This protein binds this small molecule.
Small molecule (SMILES): CC(=O)N[C@@H]1[C@@H](O)[C@H](O)[C@@H](CO)O[C@H]1O

Sequence of chain 1.A:
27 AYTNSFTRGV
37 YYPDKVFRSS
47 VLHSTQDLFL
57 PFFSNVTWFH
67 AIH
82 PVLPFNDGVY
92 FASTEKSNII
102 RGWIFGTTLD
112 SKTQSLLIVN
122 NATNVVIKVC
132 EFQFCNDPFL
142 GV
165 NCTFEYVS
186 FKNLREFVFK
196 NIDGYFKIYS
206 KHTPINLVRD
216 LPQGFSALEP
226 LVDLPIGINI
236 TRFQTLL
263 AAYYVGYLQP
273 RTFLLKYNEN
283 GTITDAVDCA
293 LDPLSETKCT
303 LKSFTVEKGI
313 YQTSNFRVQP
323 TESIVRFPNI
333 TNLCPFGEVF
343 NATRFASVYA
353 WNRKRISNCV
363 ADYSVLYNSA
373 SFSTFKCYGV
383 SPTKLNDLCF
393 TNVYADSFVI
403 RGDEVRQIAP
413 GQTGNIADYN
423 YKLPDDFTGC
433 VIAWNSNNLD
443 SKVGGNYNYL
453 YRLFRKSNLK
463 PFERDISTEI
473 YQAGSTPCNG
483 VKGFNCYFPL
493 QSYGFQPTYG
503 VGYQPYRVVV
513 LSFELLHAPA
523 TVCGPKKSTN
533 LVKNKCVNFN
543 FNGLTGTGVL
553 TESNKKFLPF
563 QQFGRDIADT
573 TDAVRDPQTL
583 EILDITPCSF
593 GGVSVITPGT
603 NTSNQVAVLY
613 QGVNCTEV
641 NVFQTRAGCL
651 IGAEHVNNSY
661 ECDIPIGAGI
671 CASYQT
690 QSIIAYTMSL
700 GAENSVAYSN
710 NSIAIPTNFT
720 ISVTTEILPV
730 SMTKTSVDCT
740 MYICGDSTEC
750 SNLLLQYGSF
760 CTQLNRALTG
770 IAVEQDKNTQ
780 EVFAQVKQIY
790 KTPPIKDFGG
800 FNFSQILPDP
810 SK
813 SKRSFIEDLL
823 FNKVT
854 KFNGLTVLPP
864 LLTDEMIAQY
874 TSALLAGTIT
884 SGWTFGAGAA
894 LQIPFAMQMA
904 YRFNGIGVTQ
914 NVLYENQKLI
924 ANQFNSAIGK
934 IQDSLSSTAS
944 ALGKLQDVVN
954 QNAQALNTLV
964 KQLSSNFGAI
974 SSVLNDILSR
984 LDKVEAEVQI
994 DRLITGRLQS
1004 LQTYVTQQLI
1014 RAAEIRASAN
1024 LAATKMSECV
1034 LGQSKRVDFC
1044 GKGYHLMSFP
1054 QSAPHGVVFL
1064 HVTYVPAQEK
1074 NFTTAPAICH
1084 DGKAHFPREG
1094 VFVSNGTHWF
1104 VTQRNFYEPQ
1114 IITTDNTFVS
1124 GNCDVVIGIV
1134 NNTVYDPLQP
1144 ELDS

Sequence of chain 1.C:
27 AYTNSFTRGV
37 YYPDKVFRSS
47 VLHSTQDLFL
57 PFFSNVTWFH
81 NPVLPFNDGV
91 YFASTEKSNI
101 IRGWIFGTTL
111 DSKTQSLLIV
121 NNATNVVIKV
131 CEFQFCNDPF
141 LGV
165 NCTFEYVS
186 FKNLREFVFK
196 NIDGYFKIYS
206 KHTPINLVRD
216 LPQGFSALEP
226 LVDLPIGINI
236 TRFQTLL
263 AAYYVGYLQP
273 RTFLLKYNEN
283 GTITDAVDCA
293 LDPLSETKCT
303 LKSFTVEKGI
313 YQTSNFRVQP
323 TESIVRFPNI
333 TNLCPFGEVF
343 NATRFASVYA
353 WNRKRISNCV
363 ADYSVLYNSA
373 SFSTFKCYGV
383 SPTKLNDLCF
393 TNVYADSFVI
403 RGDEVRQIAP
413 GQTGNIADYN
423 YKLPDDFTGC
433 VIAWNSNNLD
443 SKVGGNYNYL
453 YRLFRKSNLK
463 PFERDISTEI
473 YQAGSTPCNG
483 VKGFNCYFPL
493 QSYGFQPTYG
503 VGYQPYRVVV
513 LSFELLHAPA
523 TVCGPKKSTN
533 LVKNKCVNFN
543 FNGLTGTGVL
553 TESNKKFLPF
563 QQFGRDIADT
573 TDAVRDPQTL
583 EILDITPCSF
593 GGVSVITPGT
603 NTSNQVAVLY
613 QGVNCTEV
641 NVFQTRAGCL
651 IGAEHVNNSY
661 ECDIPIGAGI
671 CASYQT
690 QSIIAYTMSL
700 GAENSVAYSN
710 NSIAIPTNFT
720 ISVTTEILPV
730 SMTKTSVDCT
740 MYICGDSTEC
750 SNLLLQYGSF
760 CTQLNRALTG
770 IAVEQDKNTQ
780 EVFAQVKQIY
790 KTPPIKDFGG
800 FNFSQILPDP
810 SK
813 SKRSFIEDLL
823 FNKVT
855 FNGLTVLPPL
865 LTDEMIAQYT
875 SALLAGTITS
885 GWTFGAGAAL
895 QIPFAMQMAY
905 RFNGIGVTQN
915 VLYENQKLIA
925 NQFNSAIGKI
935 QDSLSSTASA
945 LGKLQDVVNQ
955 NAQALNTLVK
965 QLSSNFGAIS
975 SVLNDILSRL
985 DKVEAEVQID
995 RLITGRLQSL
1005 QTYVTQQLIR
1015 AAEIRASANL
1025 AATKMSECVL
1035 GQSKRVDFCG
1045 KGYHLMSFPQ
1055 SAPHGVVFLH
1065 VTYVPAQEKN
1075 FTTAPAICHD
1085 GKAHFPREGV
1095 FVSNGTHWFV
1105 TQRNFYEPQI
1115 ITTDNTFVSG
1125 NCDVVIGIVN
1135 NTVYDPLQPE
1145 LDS

Binding-site contacts:
Ligand atom O7 contacts residue SER459 of chain 1.C at 2.6 Å (h-bond).
Ligand atom C3 contacts residue ASN234 of chain 1.A at 3.8 Å.
Ligand atom O7 contacts residue ASN460 of chain 1.C at 4.4 Å.
Ligand atom O6 contacts residue THR108 of chain 1.A at 3.4 Å.
Ligand atom C7 contacts residue ASN234 of chain 1.A at 4.1 Å.
Ligand atom C8 contacts residue LYS462 of chain 1.C at 4.0 Å.
Ligand atom C5 contacts residue ASN234 of chain 1.A at 3.7 Å.
Ligand atom C1 contacts residue ASN234 of chain 1.A at 1.5 Å.
Ligand atom C5 contacts residue THR236 of chain 1.A at 4.1 Å.
Ligand atom C8 contacts residue GLU465 of chain 1.C at 4.2 Å.
Ligand atom C2 contacts residue ASN234 of chain 1.A at 2.5 Å.
Ligand atom O5 contacts residue ASN234 of chain 1.A at 2.3 Å (h-bond).
Ligand atom C4 contacts residue ASN234 of chain 1.A at 4.2 Å.
Ligand atom O5 contacts residue THR108 of chain 1.A at 3.6 Å.
Ligand atom O7 contacts residue ARG457 of chain 1.C at 4.4 Å.
Ligand atom O5 contacts residue THR236 of chain 1.A at 4.2 Å.
Ligand atom C1 contacts residue THR108 of chain 1.A at 4.2 Å.
Ligand atom C1 contacts residue THR236 of chain 1.A at 4.0 Å.
Ligand atom O3 contacts residue SER459 of chain 1.C at 4.3 Å.
Ligand atom N2 contacts residue ASN234 of chain 1.A at 3.0 Å (h-bond).
Ligand atom C5 contacts residue THR108 of chain 1.A at 4.3 Å.
Ligand atom C7 contacts residue SER459 of chain 1.C at 3.8 Å.